Sequence of chain 47.A:
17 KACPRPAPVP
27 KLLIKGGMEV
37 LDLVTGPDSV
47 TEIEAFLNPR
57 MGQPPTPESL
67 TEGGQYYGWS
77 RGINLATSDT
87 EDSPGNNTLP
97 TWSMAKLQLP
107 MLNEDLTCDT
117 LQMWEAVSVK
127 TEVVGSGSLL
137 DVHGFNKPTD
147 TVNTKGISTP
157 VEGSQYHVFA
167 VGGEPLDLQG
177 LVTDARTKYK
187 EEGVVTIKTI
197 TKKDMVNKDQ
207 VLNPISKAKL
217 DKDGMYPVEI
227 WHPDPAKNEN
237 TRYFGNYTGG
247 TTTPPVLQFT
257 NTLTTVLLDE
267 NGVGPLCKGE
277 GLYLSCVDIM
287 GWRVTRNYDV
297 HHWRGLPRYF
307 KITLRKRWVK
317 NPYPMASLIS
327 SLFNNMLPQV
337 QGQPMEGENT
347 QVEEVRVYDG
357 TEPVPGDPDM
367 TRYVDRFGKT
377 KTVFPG

Sequence of chain 47.E:
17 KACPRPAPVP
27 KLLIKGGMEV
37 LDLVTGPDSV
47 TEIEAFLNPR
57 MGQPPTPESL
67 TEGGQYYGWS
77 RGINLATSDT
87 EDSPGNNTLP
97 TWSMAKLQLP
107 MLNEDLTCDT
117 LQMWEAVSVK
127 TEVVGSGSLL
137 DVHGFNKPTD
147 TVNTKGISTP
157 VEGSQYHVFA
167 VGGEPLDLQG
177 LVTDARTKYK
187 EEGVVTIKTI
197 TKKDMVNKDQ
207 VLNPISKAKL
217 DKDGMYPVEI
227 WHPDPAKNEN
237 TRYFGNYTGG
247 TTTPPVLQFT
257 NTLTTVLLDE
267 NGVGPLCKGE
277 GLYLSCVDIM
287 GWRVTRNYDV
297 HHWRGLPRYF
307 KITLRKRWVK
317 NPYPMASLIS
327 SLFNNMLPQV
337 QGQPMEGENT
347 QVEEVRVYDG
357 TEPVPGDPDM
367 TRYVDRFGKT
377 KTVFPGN

This small molecule binds to this protein.
Small molecule (SMILES): CC(=O)N[C@H]1[C@H]([C@H](O)[C@H](O)CO)O[C@@](O[C@H]2[C@@H](O)[C@@H](CO)O[C@@H](O[C@H]3[C@H](O)[C@@H](O)[C@H](O)O[C@@H]3CO)[C@@H]2O)(C(=O)O)C[C@@H]1O

Binding-site contacts:
Ligand atom O1B contacts residue TYR72 of chain 47.E at 3.7 Å.
Ligand atom O1B contacts residue ARG77 of chain 47.E at 2.8 Å (salt-bridge).
Ligand atom O1A contacts residue TYR72 of chain 47.E at 3.4 Å.
Ligand atom O4 contacts residue VAL296 of chain 47.E at 4.2 Å.
Ligand atom C3 contacts residue GLY78 of chain 47.E at 4.2 Å.
Ligand atom C1 contacts residue ARG77 of chain 47.E at 3.4 Å.
Ligand atom O4 contacts residue ILE79 of chain 47.E at 3.4 Å (h-bond).
Ligand atom O3 contacts residue VAL296 of chain 47.E at 4.2 Å.
Ligand atom C6 contacts residue ASN93 of chain 47.E at 3.5 Å.
Ligand atom C5 contacts residue TYR72 of chain 47.E at 3.5 Å (hydrophobic).
Ligand atom O4 contacts residue GLY78 of chain 47.E at 3.1 Å.
Ligand atom C11 contacts residue ASP85 of chain 47.A at 3.8 Å.
Ligand atom C3 contacts residue GLY78 of chain 47.E at 4.1 Å.
Ligand atom O6 contacts residue ASN93 of chain 47.E at 2.8 Å (h-bond).
Ligand atom O6 contacts residue THR94 of chain 47.E at 3.7 Å.
Ligand atom C5 contacts residue ASN93 of chain 47.E at 4.3 Å.
Ligand atom O10 contacts residue ASN293 of chain 47.E at 3.8 Å.
Ligand atom C2 contacts residue GLY78 of chain 47.E at 4.2 Å.
Ligand atom O4 contacts residue HIS298 of chain 47.E at 3.1 Å (h-bond).
Ligand atom O3 contacts residue GLY78 of chain 47.E at 3.6 Å.
Ligand atom C4 contacts residue TYR72 of chain 47.E at 3.2 Å (hydrophobic).
Ligand atom N5 contacts residue TYR72 of chain 47.E at 3.2 Å (h-bond).
Ligand atom C3 contacts residue HIS298 of chain 47.E at 3.6 Å.
Ligand atom C4 contacts residue ARG77 of chain 47.E at 4.2 Å.
Ligand atom C4 contacts residue HIS298 of chain 47.E at 3.7 Å.
Ligand atom O10 contacts residue THR291 of chain 47.E at 4.0 Å.
Ligand atom O1A contacts residue ARG77 of chain 47.E at 3.1 Å (salt-bridge).
Ligand atom O6 contacts residue ARG77 of chain 47.E at 4.0 Å.
Ligand atom O6 contacts residue GLY78 of chain 47.E at 3.8 Å.
Ligand atom C1 contacts residue TYR72 of chain 47.E at 3.7 Å (hydrophobic).
Ligand atom C10 contacts residue TYR72 of chain 47.E at 4.2 Å (hydrophobic).
Ligand atom O4 contacts residue THR291 of chain 47.E at 3.4 Å.
Ligand atom O4 contacts residue TYR72 of chain 47.E at 3.9 Å.
Ligand atom C7 contacts residue TYR72 of chain 47.E at 4.2 Å (hydrophobic).
Ligand atom C3 contacts residue VAL296 of chain 47.E at 3.5 Å (hydrophobic).
Ligand atom O8 contacts residue TYR72 of chain 47.E at 3.2 Å (h-bond).
Ligand atom O1A contacts residue GLY78 of chain 47.E at 3.6 Å (h-bond).
Ligand atom C6 contacts residue TYR72 of chain 47.E at 3.5 Å (hydrophobic).
Ligand atom C4 contacts residue GLY78 of chain 47.E at 3.4 Å.
Ligand atom C8 contacts residue TYR72 of chain 47.E at 4.2 Å (hydrophobic).